The protein below binds the small molecule below.
Small molecule (SMILES): C[C@@H](Nc1nc2c(cnn2C2CCCC2)c(=O)[nH]1)C(=O)N1CC[C@H](F)C1

Binding-site contacts:
Ligand atom C16 contacts residue MET181 of chain 1.A at 3.8 Å (hydrophobic).
Ligand atom C25 contacts residue PHE257 of chain 1.A at 3.8 Å (hydrophobic).
Ligand atom C8 contacts residue PHE272 of chain 1.A at 3.4 Å (hydrophobic).
Ligand atom N9 contacts residue GLN269 of chain 1.A at 2.8 Å (h-bond).
Ligand atom C4 contacts residue GLN269 of chain 1.A at 3.6 Å.
Ligand atom C25 contacts residue TYR240 of chain 1.A at 3.5 Å (hydrophobic).
Ligand atom N3 contacts residue PHE272 of chain 1.A at 3.9 Å.
Ligand atom O15 contacts residue GLN269 of chain 1.A at 3.0 Å (h-bond).
Ligand atom C19 contacts residue LEU236 of chain 1.A at 3.8 Å (hydrophobic).
Ligand atom C17 contacts residue MET181 of chain 1.A at 3.7 Å (hydrophobic).
Ligand atom O14 contacts residue PHE272 of chain 1.A at 3.7 Å.
Ligand atom C4 contacts residue LEU236 of chain 1.A at 3.5 Å (hydrophobic).
Ligand atom C13 contacts residue TYR240 of chain 1.A at 3.5 Å (hydrophobic).
Ligand atom C18 contacts residue HIS68 of chain 1.A at 3.8 Å.
Ligand atom N9 contacts residue LEU236 of chain 1.A at 3.9 Å.
Ligand atom N9 contacts residue ALA268 of chain 1.A at 4.0 Å.
Ligand atom C1 contacts residue ALA268 of chain 1.A at 4.0 Å (hydrophobic).
Ligand atom C7 contacts residue PHE272 of chain 1.A at 3.4 Å (hydrophobic).
Ligand atom C2 contacts residue ALA268 of chain 1.A at 3.6 Å (hydrophobic).
Ligand atom C8 contacts residue GLN269 of chain 1.A at 3.5 Å.
Ligand atom N10 contacts residue PHE272 of chain 1.A at 3.9 Å.
Ligand atom O14 contacts residue ALA268 of chain 1.A at 3.4 Å (h-bond).
Ligand atom N9 contacts residue PHE272 of chain 1.A at 3.3 Å.
Ligand atom O15 contacts residue PHE272 of chain 1.A at 3.9 Å.
Ligand atom N3 contacts residue ALA268 of chain 1.A at 2.9 Å (h-bond).
Ligand atom C20 contacts residue ALA268 of chain 1.A at 3.4 Å (hydrophobic).
Ligand atom N3 contacts residue LEU236 of chain 1.A at 3.6 Å.
Ligand atom C16 contacts residue ILE219 of chain 1.A at 3.9 Å (hydrophobic).
Ligand atom C6 contacts residue PHE272 of chain 1.A at 3.6 Å (hydrophobic).
Ligand atom N5 contacts residue PHE272 of chain 1.A at 3.8 Å.
Ligand atom C18 contacts residue TYR240 of chain 1.A at 3.5 Å (hydrophobic).
Ligand atom C12 contacts residue PHE272 of chain 1.A at 3.9 Å (hydrophobic).
Ligand atom N3 contacts residue GLN269 of chain 1.A at 3.6 Å (h-bond).
Ligand atom N11 contacts residue ILE219 of chain 1.A at 3.8 Å.
Ligand atom N21 contacts residue PHE272 of chain 1.A at 3.8 Å.
Ligand atom C4 contacts residue PHE272 of chain 1.A at 3.7 Å (hydrophobic).
Ligand atom N5 contacts residue LEU236 of chain 1.A at 3.6 Å.
Ligand atom C1 contacts residue PHE272 of chain 1.A at 3.7 Å (hydrophobic).
Ligand atom C19 contacts residue TYR240 of chain 1.A at 3.5 Å (hydrophobic).
Ligand atom C4 contacts residue ALA268 of chain 1.A at 3.9 Å (hydrophobic).

Sequence of chain 1.A:
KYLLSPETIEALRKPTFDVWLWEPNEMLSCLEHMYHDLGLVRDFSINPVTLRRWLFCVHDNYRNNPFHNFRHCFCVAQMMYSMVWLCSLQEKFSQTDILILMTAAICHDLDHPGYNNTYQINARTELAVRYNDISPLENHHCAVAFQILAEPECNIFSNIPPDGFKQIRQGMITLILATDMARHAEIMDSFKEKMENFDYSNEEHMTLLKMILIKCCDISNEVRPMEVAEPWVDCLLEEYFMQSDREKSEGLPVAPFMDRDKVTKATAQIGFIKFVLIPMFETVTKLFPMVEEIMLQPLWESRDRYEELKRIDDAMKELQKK